Sequence of chain 1.E:
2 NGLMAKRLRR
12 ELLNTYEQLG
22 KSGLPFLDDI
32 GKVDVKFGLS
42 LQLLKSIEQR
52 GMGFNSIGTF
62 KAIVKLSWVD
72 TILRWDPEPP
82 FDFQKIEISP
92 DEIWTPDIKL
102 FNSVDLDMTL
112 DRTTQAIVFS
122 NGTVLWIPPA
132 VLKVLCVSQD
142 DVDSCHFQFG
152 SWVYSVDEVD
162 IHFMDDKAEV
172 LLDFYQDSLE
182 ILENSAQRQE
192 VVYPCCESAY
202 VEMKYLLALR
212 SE

Binding-site contacts:
Ligand atom C16 contacts residue TRP153 of chain 1.E at 3.8 Å (hydrophobic).
Ligand atom C19 contacts residue TYR194 of chain 1.E at 3.3 Å (hydrophobic).
Ligand atom C16 contacts residue SER152 of chain 1.E at 3.5 Å.
Ligand atom C7 contacts residue CYS197 of chain 1.E at 3.4 Å (hydrophobic).
Ligand atom C8 contacts residue TYR201 of chain 1.E at 3.9 Å (hydrophobic).
Ligand atom C2 contacts residue ILE128 of chain 1.A at 3.9 Å (hydrophobic).
Ligand atom C12 contacts residue ILE128 of chain 1.A at 3.7 Å (hydrophobic).
Ligand atom C5 contacts residue LEU126 of chain 1.A at 3.4 Å (hydrophobic).
Ligand atom O1 contacts residue ILE128 of chain 1.A at 3.7 Å.
Ligand atom C9 contacts residue TRP153 of chain 1.E at 3.1 Å (hydrophobic).
Ligand atom O2 contacts residue TYR201 of chain 1.E at 3.4 Å.
Ligand atom C4 contacts residue TYR201 of chain 1.E at 3.4 Å (hydrophobic).
Ligand atom C17 contacts residue SER152 of chain 1.E at 3.9 Å.
Ligand atom C10 contacts residue GLU203 of chain 1.E at 3.7 Å.
Ligand atom C4 contacts residue CYS197 of chain 1.E at 3.4 Å (hydrophobic).
Ligand atom C21 contacts residue TYR194 of chain 1.E at 3.9 Å (hydrophobic).
Ligand atom O2 contacts residue TRP153 of chain 1.E at 3.1 Å (h-bond).
Ligand atom C5 contacts residue ILE118 of chain 1.A at 3.3 Å (hydrophobic).
Ligand atom C11 contacts residue TRP153 of chain 1.E at 3.8 Å (hydrophobic).
Ligand atom C18 contacts residue PHE102 of chain 1.E at 3.6 Å (hydrophobic).
Ligand atom C15 contacts residue ILE128 of chain 1.A at 3.6 Å (hydrophobic).
Ligand atom C21 contacts residue PHE150 of chain 1.E at 3.6 Å (hydrophobic).
Ligand atom C22 contacts residue TYR194 of chain 1.E at 3.7 Å (hydrophobic).
Ligand atom O1 contacts residue VAL154 of chain 1.E at 3.8 Å.
Ligand atom C10 contacts residue TYR194 of chain 1.E at 3.2 Å (hydrophobic).
Ligand atom C20 contacts residue PHE102 of chain 1.E at 3.5 Å (hydrophobic).
Ligand atom C21 contacts residue GLY151 of chain 1.E at 3.8 Å.
Ligand atom O2 contacts residue SER152 of chain 1.E at 2.7 Å (h-bond).
Ligand atom C3 contacts residue TRP153 of chain 1.E at 3.6 Å (hydrophobic).
Ligand atom C4 contacts residue CYS196 of chain 1.E at 3.8 Å (hydrophobic).
Ligand atom C20 contacts residue GLY151 of chain 1.E at 3.4 Å.
Ligand atom C2 contacts residue LEU126 of chain 1.A at 3.9 Å (hydrophobic).
Ligand atom C21 contacts residue GLU203 of chain 1.E at 3.6 Å.
Ligand atom C8 contacts residue TRP153 of chain 1.E at 3.1 Å (hydrophobic).
Ligand atom C20 contacts residue PHE150 of chain 1.E at 3.5 Å (hydrophobic).
Ligand atom O1 contacts residue TRP153 of chain 1.E at 3.5 Å.
Ligand atom C6 contacts residue LEU126 of chain 1.A at 3.7 Å (hydrophobic).
Ligand atom C15 contacts residue TRP153 of chain 1.E at 3.7 Å (hydrophobic).
Ligand atom N1 contacts residue TRP153 of chain 1.E at 2.9 Å (h-bond).
Ligand atom C6 contacts residue ILE118 of chain 1.A at 3.5 Å (hydrophobic).

This protein binds this small molecule.
Small molecule (SMILES): CN1[C@@H](CC(=O)c2ccccc2)CCC[C@H]1C[C@H](O)c1ccccc1

Sequence of chain 1.A:
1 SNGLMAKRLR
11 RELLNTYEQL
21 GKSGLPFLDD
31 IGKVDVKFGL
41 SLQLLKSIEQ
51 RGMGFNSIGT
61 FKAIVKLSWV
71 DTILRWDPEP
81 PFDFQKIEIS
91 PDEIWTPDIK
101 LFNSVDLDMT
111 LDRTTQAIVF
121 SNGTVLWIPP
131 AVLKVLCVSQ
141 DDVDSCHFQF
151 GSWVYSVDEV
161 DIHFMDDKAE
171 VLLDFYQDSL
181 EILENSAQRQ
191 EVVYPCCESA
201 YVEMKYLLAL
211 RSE